The protein below binds the small molecule below.
Small molecule (SMILES): CC(=O)N[C@H]1[C@H](O[C@H]2[C@H](O)[C@@H](NC(C)=O)CO[C@@H]2CO)O[C@H](CO)[C@@H](O)[C@@H]1O

Sequence of chain 1.C:
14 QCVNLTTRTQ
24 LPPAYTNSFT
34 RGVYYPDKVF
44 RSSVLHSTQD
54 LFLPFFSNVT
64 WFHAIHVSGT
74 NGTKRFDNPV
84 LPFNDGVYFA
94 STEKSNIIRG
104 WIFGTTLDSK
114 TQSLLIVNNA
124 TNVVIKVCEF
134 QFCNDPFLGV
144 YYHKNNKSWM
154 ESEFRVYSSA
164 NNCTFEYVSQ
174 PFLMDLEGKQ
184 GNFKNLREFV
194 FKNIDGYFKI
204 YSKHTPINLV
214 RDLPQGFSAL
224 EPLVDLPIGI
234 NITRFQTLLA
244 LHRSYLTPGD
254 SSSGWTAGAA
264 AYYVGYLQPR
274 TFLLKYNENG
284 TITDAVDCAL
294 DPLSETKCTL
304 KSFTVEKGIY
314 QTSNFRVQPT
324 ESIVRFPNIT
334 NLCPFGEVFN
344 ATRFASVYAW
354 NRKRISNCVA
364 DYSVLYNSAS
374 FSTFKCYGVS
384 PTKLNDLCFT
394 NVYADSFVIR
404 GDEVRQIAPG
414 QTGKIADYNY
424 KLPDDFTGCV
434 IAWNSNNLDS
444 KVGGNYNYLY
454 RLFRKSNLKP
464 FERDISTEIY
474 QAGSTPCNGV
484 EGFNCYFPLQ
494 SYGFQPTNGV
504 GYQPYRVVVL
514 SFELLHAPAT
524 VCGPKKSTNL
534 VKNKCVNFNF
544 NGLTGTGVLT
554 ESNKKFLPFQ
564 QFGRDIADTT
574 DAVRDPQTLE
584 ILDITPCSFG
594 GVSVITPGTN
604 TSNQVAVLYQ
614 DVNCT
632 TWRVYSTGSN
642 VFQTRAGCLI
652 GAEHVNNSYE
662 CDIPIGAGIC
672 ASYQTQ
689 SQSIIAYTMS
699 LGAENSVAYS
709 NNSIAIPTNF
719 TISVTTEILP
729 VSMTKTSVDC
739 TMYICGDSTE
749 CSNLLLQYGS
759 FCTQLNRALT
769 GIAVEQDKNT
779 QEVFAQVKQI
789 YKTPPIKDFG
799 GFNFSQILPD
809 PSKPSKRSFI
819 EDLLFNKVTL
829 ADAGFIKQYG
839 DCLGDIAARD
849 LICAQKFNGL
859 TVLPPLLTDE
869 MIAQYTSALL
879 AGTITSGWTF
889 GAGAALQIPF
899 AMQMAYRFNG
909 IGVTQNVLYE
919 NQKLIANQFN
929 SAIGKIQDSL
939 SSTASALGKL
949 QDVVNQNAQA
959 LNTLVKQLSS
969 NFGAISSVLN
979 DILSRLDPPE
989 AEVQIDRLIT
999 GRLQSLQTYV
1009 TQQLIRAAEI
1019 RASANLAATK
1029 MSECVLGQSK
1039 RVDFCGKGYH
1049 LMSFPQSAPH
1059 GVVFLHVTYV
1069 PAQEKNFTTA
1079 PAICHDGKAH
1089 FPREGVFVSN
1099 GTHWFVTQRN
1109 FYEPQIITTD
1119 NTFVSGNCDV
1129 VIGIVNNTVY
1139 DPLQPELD

Binding-site contacts:
Ligand atom C5 contacts residue PHE1103 of chain 1.C at 4.0 Å (hydrophobic).
Ligand atom C7 contacts residue THR1100 of chain 1.C at 4.0 Å.
Ligand atom O4 contacts residue HIS1101 of chain 1.C at 4.5 Å.
Ligand atom C2 contacts residue THR1100 of chain 1.C at 3.9 Å.
Ligand atom C7 contacts residue GLY1099 of chain 1.C at 4.4 Å.
Ligand atom O5 contacts residue ASN1098 of chain 1.C at 2.5 Å (h-bond).
Ligand atom C1 contacts residue PHE1103 of chain 1.C at 4.3 Å (hydrophobic).
Ligand atom C1 contacts residue THR1100 of chain 1.C at 4.0 Å.
Ligand atom O3 contacts residue THR1100 of chain 1.C at 4.4 Å.
Ligand atom C5 contacts residue ASN1098 of chain 1.C at 3.8 Å.
Ligand atom C3 contacts residue ASN1098 of chain 1.C at 3.9 Å.
Ligand atom N2 contacts residue THR1100 of chain 1.C at 3.1 Å (h-bond).
Ligand atom C8 contacts residue THR1100 of chain 1.C at 3.9 Å.
Ligand atom C3 contacts residue THR1100 of chain 1.C at 3.8 Å.
Ligand atom C8 contacts residue GLY1099 of chain 1.C at 3.8 Å.
Ligand atom C7 contacts residue HIS1101 of chain 1.C at 4.1 Å.
Ligand atom C6 contacts residue PHE1103 of chain 1.C at 3.9 Å (hydrophobic).
Ligand atom C3 contacts residue HIS1101 of chain 1.C at 4.3 Å.
Ligand atom C5 contacts residue HIS1101 of chain 1.C at 4.3 Å.
Ligand atom N2 contacts residue ASN1098 of chain 1.C at 3.0 Å (h-bond).
Ligand atom O7 contacts residue ASN1098 of chain 1.C at 3.6 Å (h-bond).
Ligand atom C4 contacts residue ASN1098 of chain 1.C at 4.4 Å.
Ligand atom C7 contacts residue ASN1098 of chain 1.C at 3.5 Å.
Ligand atom O7 contacts residue HIS1101 of chain 1.C at 3.6 Å.
Ligand atom C2 contacts residue ASN1098 of chain 1.C at 2.6 Å.
Ligand atom C8 contacts residue HIS1101 of chain 1.C at 3.8 Å.
Ligand atom O5 contacts residue PHE1103 of chain 1.C at 3.8 Å.
Ligand atom C1 contacts residue ASN1098 of chain 1.C at 1.5 Å.
Ligand atom C8 contacts residue ASN1098 of chain 1.C at 4.0 Å.
Ligand atom C1 contacts residue HIS1101 of chain 1.C at 4.3 Å.